Sequence of chain 2.A:
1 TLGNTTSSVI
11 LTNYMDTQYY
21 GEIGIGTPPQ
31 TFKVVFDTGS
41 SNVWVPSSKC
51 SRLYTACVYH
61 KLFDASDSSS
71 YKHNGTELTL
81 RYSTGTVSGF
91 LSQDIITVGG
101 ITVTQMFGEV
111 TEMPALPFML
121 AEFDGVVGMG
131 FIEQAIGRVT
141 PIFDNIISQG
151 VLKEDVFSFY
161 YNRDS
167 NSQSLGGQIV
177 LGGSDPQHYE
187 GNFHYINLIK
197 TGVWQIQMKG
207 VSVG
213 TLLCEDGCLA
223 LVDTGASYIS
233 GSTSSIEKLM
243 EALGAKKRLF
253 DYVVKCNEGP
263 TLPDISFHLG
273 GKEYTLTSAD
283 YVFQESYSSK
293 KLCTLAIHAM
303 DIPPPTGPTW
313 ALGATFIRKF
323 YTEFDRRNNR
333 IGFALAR

Binding-site contacts:
Ligand atom C2 contacts residue ASN74 of chain 2.A at 2.4 Å.
Ligand atom C8 contacts residue HIS73 of chain 2.A at 4.2 Å.
Ligand atom C8 contacts residue ASN74 of chain 2.A at 3.1 Å.
Ligand atom C7 contacts residue ASN74 of chain 2.A at 3.4 Å.
Ligand atom C5 contacts residue ASN74 of chain 2.A at 3.6 Å.
Ligand atom C1 contacts residue THR76 of chain 2.A at 3.9 Å.
Ligand atom O5 contacts residue ASN74 of chain 2.A at 2.4 Å (h-bond).
Ligand atom N2 contacts residue ASN74 of chain 2.A at 2.9 Å (h-bond).
Ligand atom O7 contacts residue ASN74 of chain 2.A at 3.4 Å (h-bond).
Ligand atom O7 contacts residue HIS73 of chain 2.A at 3.7 Å.
Ligand atom C3 contacts residue ASN74 of chain 2.A at 3.7 Å.
Ligand atom C4 contacts residue ASN74 of chain 2.A at 4.2 Å.
Ligand atom C1 contacts residue ASN74 of chain 2.A at 1.4 Å.
Ligand atom O5 contacts residue MET106 of chain 2.A at 4.3 Å.

The protein below binds the small molecule below.
Small molecule (SMILES): CC(=O)N[C@H]1[C@H](O[C@H]2[C@H](O)[C@@H](NC(C)=O)CO[C@@H]2CO)O[C@H](CO)[C@@H](O)[C@@H]1O